Binding-site contacts:
Ligand atom C6 contacts residue ASP288 of chain 1.A at 3.8 Å.
Ligand atom O6 contacts residue ASP288 of chain 1.A at 2.9 Å (salt-bridge).
Ligand atom C1 contacts residue ASN310 of chain 1.A at 1.4 Å.
Ligand atom O7 contacts residue ASN310 of chain 1.A at 4.0 Å.
Ligand atom C5 contacts residue THR312 of chain 1.A at 4.0 Å.
Ligand atom N2 contacts residue ASN310 of chain 1.A at 2.9 Å (h-bond).
Ligand atom C5 contacts residue ASN310 of chain 1.A at 3.7 Å.
Ligand atom C8 contacts residue ASN310 of chain 1.A at 4.2 Å.
Ligand atom O5 contacts residue THR312 of chain 1.A at 3.8 Å.
Ligand atom C8 contacts residue TYR291 of chain 1.A at 3.6 Å (hydrophobic).
Ligand atom O4 contacts residue LEU18 of chain 1.B at 4.4 Å.
Ligand atom C7 contacts residue ASN310 of chain 1.A at 3.5 Å.
Ligand atom C2 contacts residue ASN310 of chain 1.A at 2.5 Å.
Ligand atom O5 contacts residue ASP288 of chain 1.A at 4.1 Å.
Ligand atom C1 contacts residue THR312 of chain 1.A at 4.4 Å.
Ligand atom O4 contacts residue TYR173 of chain 1.A at 4.1 Å.
Ligand atom C3 contacts residue ASN310 of chain 1.A at 3.8 Å.
Ligand atom O5 contacts residue ASN310 of chain 1.A at 2.4 Å (h-bond).
Ligand atom C6 contacts residue THR312 of chain 1.A at 3.9 Å.
Ligand atom C4 contacts residue ASN310 of chain 1.A at 4.2 Å.

This protein binds this small molecule.
Small molecule (SMILES): CC(=O)N[C@H]1[C@H](O[C@H]2[C@H](O)[C@@H](NC(C)=O)CO[C@@H]2CO)O[C@H](CO)[C@@H](O[C@@H]2O[C@H](CO)[C@@H](O)[C@H](O[C@H]3O[C@H](CO)[C@@H](O)[C@H](O)[C@@H]3O)[C@@H]2O)[C@@H]1O

Sequence of chain 1.A:
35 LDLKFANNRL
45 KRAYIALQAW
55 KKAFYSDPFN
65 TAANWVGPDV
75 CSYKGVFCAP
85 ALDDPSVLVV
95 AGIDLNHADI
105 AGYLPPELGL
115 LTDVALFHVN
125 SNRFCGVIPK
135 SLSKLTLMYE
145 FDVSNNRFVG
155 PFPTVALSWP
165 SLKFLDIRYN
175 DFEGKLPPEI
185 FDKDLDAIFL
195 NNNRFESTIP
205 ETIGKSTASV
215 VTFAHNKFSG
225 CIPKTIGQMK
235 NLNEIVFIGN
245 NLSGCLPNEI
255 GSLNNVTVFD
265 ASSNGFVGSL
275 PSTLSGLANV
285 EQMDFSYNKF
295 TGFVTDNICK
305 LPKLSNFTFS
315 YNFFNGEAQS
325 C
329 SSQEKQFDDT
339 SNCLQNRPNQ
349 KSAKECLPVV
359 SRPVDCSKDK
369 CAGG

Sequence of chain 1.B:
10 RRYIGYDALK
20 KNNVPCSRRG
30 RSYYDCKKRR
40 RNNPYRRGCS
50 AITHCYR